The small molecule below binds the protein below.
Small molecule (SMILES): O=S(=O)(Oc1cccc(Br)c1)[C@@H]1C[C@@H]2O[C@H]1C(c1ccc(O)cc1)=C2c1ccc(O)cc1

Binding-site contacts:
Ligand atom O04 contacts residue LEU225 of chain 1.A at 3.8 Å.
Ligand atom C05 contacts residue LEU91 of chain 1.A at 3.8 Å (hydrophobic).
Ligand atom BR1 contacts residue VAL118 of chain 1.A at 3.7 Å.
Ligand atom C21 contacts residue HIS224 of chain 1.A at 3.8 Å.
Ligand atom BR1 contacts residue GLY120 of chain 1.A at 3.5 Å.
Ligand atom C06 contacts residue LEU91 of chain 1.A at 3.9 Å (hydrophobic).
Ligand atom S01 contacts residue GLY221 of chain 1.A at 3.8 Å.
Ligand atom S01 contacts residue ILE124 of chain 1.A at 3.8 Å.
Ligand atom O02 contacts residue LEU240 of chain 1.A at 3.6 Å.
Ligand atom C23 contacts residue MET43 of chain 1.A at 3.3 Å (hydrophobic).
Ligand atom O05 contacts residue MET121 of chain 1.A at 3.4 Å.
Ligand atom C01 contacts residue GLU53 of chain 1.A at 3.3 Å.
Ligand atom C12 contacts residue ALA50 of chain 1.A at 3.5 Å (hydrophobic).
Ligand atom C05 contacts residue PHE104 of chain 1.A at 3.8 Å (hydrophobic).
Ligand atom C22 contacts residue MET43 of chain 1.A at 3.6 Å (hydrophobic).
Ligand atom C14 contacts residue LEU225 of chain 1.A at 3.9 Å (hydrophobic).
Ligand atom C04 contacts residue PHE104 of chain 1.A at 3.7 Å (hydrophobic).
Ligand atom C02 contacts residue GLU53 of chain 1.A at 3.4 Å.
Ligand atom O06 contacts residue GLY221 of chain 1.A at 3.2 Å.
Ligand atom C22 contacts residue VAL118 of chain 1.A at 3.7 Å (hydrophobic).
Ligand atom BR1 contacts residue MET121 of chain 1.A at 3.5 Å.
Ligand atom C19 contacts residue LEU225 of chain 1.A at 3.8 Å (hydrophobic).
Ligand atom O06 contacts residue ILE124 of chain 1.A at 3.3 Å.
Ligand atom O02 contacts residue THR47 of chain 1.A at 3.2 Å (h-bond).
Ligand atom O01 contacts residue GLU53 of chain 1.A at 2.4 Å (salt-bridge).
Ligand atom C15 contacts residue LEU46 of chain 1.A at 3.7 Å (hydrophobic).
Ligand atom C14 contacts residue THR47 of chain 1.A at 3.8 Å.
Ligand atom C22 contacts residue MET228 of chain 1.A at 3.3 Å (hydrophobic).
Ligand atom O06 contacts residue MET88 of chain 1.A at 3.0 Å.
Ligand atom C17 contacts residue MET88 of chain 1.A at 3.8 Å (hydrophobic).
Ligand atom C06 contacts residue LEU87 of chain 1.A at 3.6 Å (hydrophobic).
Ligand atom C20 contacts residue HIS224 of chain 1.A at 3.7 Å.
Ligand atom BR1 contacts residue GLU119 of chain 1.A at 3.0 Å.
Ligand atom C24 contacts residue LEU225 of chain 1.A at 3.0 Å (hydrophobic).
Ligand atom C23 contacts residue LEU225 of chain 1.A at 3.4 Å (hydrophobic).
Ligand atom O01 contacts residue ARG94 of chain 1.A at 3.1 Å (salt-bridge).
Ligand atom O04 contacts residue GLY221 of chain 1.A at 3.5 Å.
Ligand atom C16 contacts residue PHE104 of chain 1.A at 3.7 Å (hydrophobic).
Ligand atom BR1 contacts residue HIS224 of chain 1.A at 3.8 Å.
Ligand atom O05 contacts residue ILE124 of chain 1.A at 3.8 Å.

Sequence of chain 1.A:
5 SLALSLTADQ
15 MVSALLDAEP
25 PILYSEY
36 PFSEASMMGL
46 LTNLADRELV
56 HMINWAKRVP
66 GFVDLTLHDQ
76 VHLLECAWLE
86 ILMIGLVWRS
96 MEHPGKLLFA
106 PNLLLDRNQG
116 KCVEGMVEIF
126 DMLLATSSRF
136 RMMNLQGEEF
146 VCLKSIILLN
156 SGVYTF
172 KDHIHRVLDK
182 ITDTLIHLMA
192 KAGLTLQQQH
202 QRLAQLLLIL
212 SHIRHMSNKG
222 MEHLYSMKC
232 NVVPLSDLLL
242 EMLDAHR